The small molecule below binds the protein below.
Small molecule (SMILES): Nc1nc(=O)[nH]c2nc[nH]c12

Binding-site contacts:
Ligand atom C5 contacts residue ASP315 of chain 1.A at 3.5 Å.
Ligand atom C5 contacts residue HIS64 of chain 1.A at 3.8 Å.
Ligand atom N3 contacts residue GLN157 of chain 1.A at 3.0 Å (h-bond).
Ligand atom C2 contacts residue TRP320 of chain 1.A at 4.0 Å (hydrophobic).
Ligand atom N6 contacts residue ASP314 of chain 1.A at 2.9 Å (salt-bridge).
Ligand atom C5 contacts residue ZN1 of chain 1.C at 4.0 Å.
Ligand atom N6 contacts residue GLU218 of chain 1.A at 3.2 Å (salt-bridge).
Ligand atom N3 contacts residue PHE155 of chain 1.A at 4.0 Å.
Ligand atom O2 contacts residue LEU82 of chain 1.A at 3.5 Å.
Ligand atom C2 contacts residue LEU82 of chain 1.A at 3.7 Å (hydrophobic).
Ligand atom N7 contacts residue TRP320 of chain 1.A at 3.6 Å.
Ligand atom C4 contacts residue HIS64 of chain 1.A at 3.6 Å.
Ligand atom C6 contacts residue ASP314 of chain 1.A at 3.8 Å.
Ligand atom C6 contacts residue TRP320 of chain 1.A at 3.8 Å (hydrophobic).
Ligand atom N9 contacts residue ASP315 of chain 1.A at 4.0 Å.
Ligand atom N6 contacts residue TRP320 of chain 1.A at 4.0 Å.
Ligand atom C5 contacts residue TRP320 of chain 1.A at 3.7 Å (hydrophobic).
Ligand atom C2 contacts residue GLN157 of chain 1.A at 4.0 Å.
Ligand atom N1 contacts residue TRP320 of chain 1.A at 4.0 Å.
Ligand atom N9 contacts residue GLN157 of chain 1.A at 3.8 Å.
Ligand atom N9 contacts residue TRP320 of chain 1.A at 3.5 Å.
Ligand atom O2 contacts residue GLN157 of chain 1.A at 3.4 Å (h-bond).
Ligand atom N9 contacts residue HIS64 of chain 1.A at 3.3 Å.
Ligand atom N7 contacts residue HIS64 of chain 1.A at 3.5 Å.
Ligand atom N3 contacts residue TRP320 of chain 1.A at 3.8 Å.
Ligand atom C4 contacts residue TRP320 of chain 1.A at 3.5 Å (hydrophobic).
Ligand atom N1 contacts residue LEU82 of chain 1.A at 3.4 Å.
Ligand atom N7 contacts residue ASP315 of chain 1.A at 2.5 Å (salt-bridge).
Ligand atom O2 contacts residue ILE86 of chain 1.A at 4.0 Å.
Ligand atom N6 contacts residue ASP315 of chain 1.A at 3.6 Å.
Ligand atom C4 contacts residue GLN157 of chain 1.A at 3.7 Å.
Ligand atom O2 contacts residue GLU218 of chain 1.A at 3.8 Å.
Ligand atom N7 contacts residue ASP314 of chain 1.A at 3.6 Å.
Ligand atom C6 contacts residue GLU218 of chain 1.A at 3.8 Å.
Ligand atom C8 contacts residue HIS64 of chain 1.A at 3.2 Å.
Ligand atom O2 contacts residue ILE184 of chain 1.A at 3.9 Å.
Ligand atom C8 contacts residue TRP320 of chain 1.A at 3.5 Å (hydrophobic).
Ligand atom C8 contacts residue ASP315 of chain 1.A at 2.6 Å.
Ligand atom N1 contacts residue GLU218 of chain 1.A at 2.9 Å (salt-bridge).
Ligand atom C2 contacts residue GLU218 of chain 1.A at 3.8 Å.

Sequence of chain 1.A:
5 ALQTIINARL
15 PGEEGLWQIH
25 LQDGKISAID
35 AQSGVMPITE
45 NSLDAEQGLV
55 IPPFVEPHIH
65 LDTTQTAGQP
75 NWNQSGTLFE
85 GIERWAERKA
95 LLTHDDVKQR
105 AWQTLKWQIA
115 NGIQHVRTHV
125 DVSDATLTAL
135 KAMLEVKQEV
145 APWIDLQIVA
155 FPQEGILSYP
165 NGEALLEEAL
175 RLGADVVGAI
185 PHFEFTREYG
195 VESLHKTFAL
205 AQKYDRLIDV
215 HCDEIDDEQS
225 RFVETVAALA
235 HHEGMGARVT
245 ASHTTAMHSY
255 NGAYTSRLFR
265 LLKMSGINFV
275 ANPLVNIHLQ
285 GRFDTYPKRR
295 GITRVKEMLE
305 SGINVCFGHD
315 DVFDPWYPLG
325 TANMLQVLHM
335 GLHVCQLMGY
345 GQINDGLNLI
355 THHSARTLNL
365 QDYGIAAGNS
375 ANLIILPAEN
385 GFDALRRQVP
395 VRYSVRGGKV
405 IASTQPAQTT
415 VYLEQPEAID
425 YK